This protein binds this small molecule.
Small molecule (SMILES): Nc1ncnc2c1ncn2[C@@H]1O[C@H](COP(=O)(O)OP(=O)(O)OP(O)(O)=S)[C@@H](O)[C@H]1O

Binding-site contacts:
Ligand atom N3 contacts residue TYR265 of chain 1.D at 3.7 Å.
Ligand atom O1A contacts residue THR74 of chain 1.D at 3.4 Å (h-bond).
Ligand atom C5' contacts residue GLY72 of chain 1.D at 3.7 Å.
Ligand atom PB contacts residue THR74 of chain 1.D at 3.9 Å.
Ligand atom O1B contacts residue THR74 of chain 1.D at 2.6 Å (h-bond).
Ligand atom C1' contacts residue TYR265 of chain 1.D at 3.9 Å (hydrophobic).
Ligand atom O2G contacts residue GLU97 of chain 1.D at 3.7 Å.
Ligand atom O2B contacts residue SER71 of chain 1.D at 3.7 Å.
Ligand atom C5' contacts residue THR75 of chain 1.D at 3.6 Å.
Ligand atom N7 contacts residue TYR104 of chain 1.D at 3.9 Å.
Ligand atom O2B contacts residue LYS73 of chain 1.D at 2.6 Å (salt-bridge).
Ligand atom C4' contacts residue TYR265 of chain 1.D at 3.8 Å (hydrophobic).
Ligand atom O2A contacts residue THR74 of chain 1.D at 3.8 Å.
Ligand atom N6 contacts residue ASP101 of chain 1.D at 3.8 Å.
Ligand atom O1A contacts residue LYS73 of chain 1.D at 4.0 Å.
Ligand atom O2B contacts residue THR74 of chain 1.D at 3.6 Å.
Ligand atom PA contacts residue THR75 of chain 1.D at 3.8 Å.
Ligand atom O1A contacts residue GLY72 of chain 1.D at 3.5 Å.
Ligand atom O3' contacts residue TYR265 of chain 1.D at 2.8 Å (h-bond).
Ligand atom O2G contacts residue THR74 of chain 1.D at 3.8 Å.
Ligand atom N6 contacts residue TYR104 of chain 1.D at 3.3 Å.
Ligand atom O3A contacts residue SER70 of chain 1.D at 3.5 Å.
Ligand atom O3B contacts residue SER70 of chain 1.D at 3.0 Å (h-bond).
Ligand atom PB contacts residue LYS73 of chain 1.D at 3.8 Å.
Ligand atom N1 contacts residue TYR104 of chain 1.D at 3.5 Å.
Ligand atom PG contacts residue SER70 of chain 1.D at 3.9 Å.
Ligand atom O4' contacts residue TYR265 of chain 1.D at 3.6 Å.
Ligand atom C5 contacts residue TYR104 of chain 1.D at 3.9 Å (hydrophobic).
Ligand atom O3A contacts residue SER71 of chain 1.D at 3.9 Å.
Ligand atom S1G contacts residue GLU69 of chain 1.D at 4.0 Å.
Ligand atom O5' contacts residue THR75 of chain 1.D at 3.7 Å.
Ligand atom O2B contacts residue GLY72 of chain 1.D at 3.1 Å (h-bond).
Ligand atom O2G contacts residue MG1 of chain 1.F at 2.5 Å.
Ligand atom O1A contacts residue THR75 of chain 1.D at 2.8 Å (h-bond).
Ligand atom O1B contacts residue MG1 of chain 1.F at 3.3 Å.
Ligand atom PB contacts residue GLY72 of chain 1.D at 3.9 Å.
Ligand atom O3A contacts residue GLY72 of chain 1.D at 3.3 Å (h-bond).
Ligand atom C2 contacts residue TYR104 of chain 1.D at 3.9 Å (hydrophobic).
Ligand atom PG contacts residue MG1 of chain 1.F at 4.0 Å.
Ligand atom C6 contacts residue TYR104 of chain 1.D at 3.5 Å (hydrophobic).

Sequence of chain 1.D:
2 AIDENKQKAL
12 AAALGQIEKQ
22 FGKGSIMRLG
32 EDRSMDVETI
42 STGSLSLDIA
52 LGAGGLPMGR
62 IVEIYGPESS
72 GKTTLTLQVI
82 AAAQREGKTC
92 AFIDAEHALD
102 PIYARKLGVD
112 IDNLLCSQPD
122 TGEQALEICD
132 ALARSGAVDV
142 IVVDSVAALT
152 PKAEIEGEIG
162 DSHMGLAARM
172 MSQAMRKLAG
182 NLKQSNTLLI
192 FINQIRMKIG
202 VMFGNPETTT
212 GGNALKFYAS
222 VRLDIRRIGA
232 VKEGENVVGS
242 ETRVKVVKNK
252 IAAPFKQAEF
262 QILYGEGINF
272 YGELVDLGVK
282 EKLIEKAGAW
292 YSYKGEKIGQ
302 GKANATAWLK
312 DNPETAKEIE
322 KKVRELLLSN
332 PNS